Sequence of chain 1.D:
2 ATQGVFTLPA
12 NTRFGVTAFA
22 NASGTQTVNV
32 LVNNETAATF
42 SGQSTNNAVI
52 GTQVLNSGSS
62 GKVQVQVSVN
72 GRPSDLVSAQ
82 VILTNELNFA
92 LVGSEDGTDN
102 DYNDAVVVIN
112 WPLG

Sequence of chain 1.C:
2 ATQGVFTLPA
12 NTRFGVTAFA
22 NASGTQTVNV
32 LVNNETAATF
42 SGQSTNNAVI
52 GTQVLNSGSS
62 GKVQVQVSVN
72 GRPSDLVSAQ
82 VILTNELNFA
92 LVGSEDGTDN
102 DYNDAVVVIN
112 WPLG

The small molecule below binds the protein below.
Small molecule (SMILES): CO[C@@H]1O[C@@H](C)[C@@H](O)[C@@H](O)[C@@H]1O

Binding-site contacts:
Ligand atom O3 contacts residue ASP100 of chain 1.C at 2.7 Å (salt-bridge).
Ligand atom C6 contacts residue GLY115 of chain 1.D at 3.6 Å.
Ligand atom O2 contacts residue CA1 of chain 1.N at 2.5 Å.
Ligand atom C3 contacts residue CA1 of chain 1.N at 3.3 Å.
Ligand atom C4 contacts residue ASP100 of chain 1.C at 4.0 Å.
Ligand atom C4 contacts residue CA1 of chain 1.M at 3.3 Å.
Ligand atom C3 contacts residue ASP100 of chain 1.C at 3.3 Å.
Ligand atom O5 contacts residue ALA23 of chain 1.C at 3.7 Å.
Ligand atom C1 contacts residue SER24 of chain 1.C at 4.0 Å.
Ligand atom C3 contacts residue CA1 of chain 1.M at 3.2 Å.
Ligand atom O3 contacts residue ASP105 of chain 1.C at 2.9 Å (salt-bridge).
Ligand atom O4 contacts residue ASP105 of chain 1.C at 3.9 Å.
Ligand atom O5 contacts residue SER24 of chain 1.C at 3.0 Å (h-bond).
Ligand atom O4 contacts residue ASP102 of chain 1.C at 4.1 Å.
Ligand atom O4 contacts residue GLY115 of chain 1.D at 2.4 Å (h-bond).
Ligand atom O4 contacts residue ASN22 of chain 1.C at 3.1 Å (h-bond).
Ligand atom O2 contacts residue GLY98 of chain 1.C at 4.0 Å.
Ligand atom C4 contacts residue GLY115 of chain 1.D at 3.4 Å.
Ligand atom O4 contacts residue CA1 of chain 1.M at 2.4 Å.
Ligand atom CM contacts residue SER24 of chain 1.C at 3.6 Å.
Ligand atom C6 contacts residue SER24 of chain 1.C at 3.5 Å.
Ligand atom C6 contacts residue ALA23 of chain 1.C at 4.1 Å (hydrophobic).
Ligand atom C1 contacts residue ASP97 of chain 1.C at 3.8 Å.
Ligand atom O3 contacts residue CA1 of chain 1.M at 2.4 Å.
Ligand atom C5 contacts residue SER24 of chain 1.C at 3.8 Å.
Ligand atom C5 contacts residue GLY115 of chain 1.D at 4.1 Å.
Ligand atom O2 contacts residue ASP100 of chain 1.C at 3.7 Å.
Ligand atom O4 contacts residue ALA23 of chain 1.C at 3.4 Å.
Ligand atom C2 contacts residue CA1 of chain 1.N at 3.3 Å.
Ligand atom C2 contacts residue CA1 of chain 1.M at 3.8 Å.
Ligand atom O2 contacts residue ASP97 of chain 1.C at 2.6 Å (salt-bridge).
Ligand atom O3 contacts residue ASP102 of chain 1.C at 2.9 Å (salt-bridge).
Ligand atom C6 contacts residue THR46 of chain 1.C at 3.9 Å.
Ligand atom C2 contacts residue ALA23 of chain 1.C at 4.0 Å (hydrophobic).
Ligand atom O2 contacts residue ASP105 of chain 1.C at 3.3 Å (salt-bridge).
Ligand atom C2 contacts residue ASP97 of chain 1.C at 3.5 Å.
Ligand atom O3 contacts residue CA1 of chain 1.N at 2.4 Å.
Ligand atom C2 contacts residue ASP105 of chain 1.C at 3.3 Å.
Ligand atom O2 contacts residue GLU96 of chain 1.C at 3.4 Å (salt-bridge).
Ligand atom C3 contacts residue ASP105 of chain 1.C at 3.7 Å.